Binding-site contacts:
Ligand atom C13 contacts residue LYS144 of chain 1.V at 3.6 Å.
Ligand atom S contacts residue GLU148 of chain 1.V at 3.5 Å.
Ligand atom C5 contacts residue TYR147 of chain 1.V at 3.8 Å (hydrophobic).
Ligand atom C3 contacts residue TYR147 of chain 1.V at 3.6 Å (hydrophobic).
Ligand atom C6 contacts residue LYS151 of chain 1.V at 3.3 Å.
Ligand atom C1 contacts residue TYR147 of chain 1.V at 3.5 Å (hydrophobic).
Ligand atom C10 contacts residue TYR147 of chain 1.V at 3.6 Å (hydrophobic).
Ligand atom O2 contacts residue GLU148 of chain 1.V at 3.2 Å.
Ligand atom C7 contacts residue LYS151 of chain 1.V at 3.4 Å.
Ligand atom C9 contacts residue LYS151 of chain 1.V at 4.2 Å.
Ligand atom C2 contacts residue TYR147 of chain 1.V at 3.5 Å (hydrophobic).
Ligand atom C8 contacts residue LYS151 of chain 1.V at 3.8 Å.
Ligand atom C14 contacts residue LYS144 of chain 1.V at 3.8 Å.
Ligand atom C12 contacts residue TYR147 of chain 1.V at 2.9 Å (hydrophobic).
Ligand atom C13 contacts residue TYR147 of chain 1.V at 3.5 Å (hydrophobic).
Ligand atom O1 contacts residue GLU148 of chain 1.V at 4.1 Å.
Ligand atom C4 contacts residue TYR147 of chain 1.V at 3.8 Å (hydrophobic).
Ligand atom C5 contacts residue LYS151 of chain 1.V at 4.2 Å.
Ligand atom O3 contacts residue LYS144 of chain 1.V at 4.3 Å.
Ligand atom C15 contacts residue LYS144 of chain 1.V at 4.2 Å.
Ligand atom O3 contacts residue GLU148 of chain 1.V at 2.8 Å.
Ligand atom N contacts residue TYR147 of chain 1.V at 3.9 Å.
Ligand atom C12 contacts residue LYS144 of chain 1.V at 4.1 Å.
Ligand atom C9 contacts residue TYR147 of chain 1.V at 4.4 Å (hydrophobic).
Ligand atom O3 contacts residue TYR147 of chain 1.V at 3.8 Å.
Ligand atom C11 contacts residue TYR147 of chain 1.V at 3.9 Å (hydrophobic).

Sequence of chain 1.V:
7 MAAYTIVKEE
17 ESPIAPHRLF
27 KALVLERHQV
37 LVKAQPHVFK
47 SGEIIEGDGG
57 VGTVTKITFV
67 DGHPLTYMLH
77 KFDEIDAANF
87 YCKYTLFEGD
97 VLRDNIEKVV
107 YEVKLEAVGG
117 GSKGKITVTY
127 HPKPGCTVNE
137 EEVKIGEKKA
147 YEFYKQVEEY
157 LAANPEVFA

This protein binds this small molecule.
Small molecule (SMILES): O=S(=O)(O)c1cccc2cccc(Nc3ccccc3)c12